Sequence of chain 1.C:
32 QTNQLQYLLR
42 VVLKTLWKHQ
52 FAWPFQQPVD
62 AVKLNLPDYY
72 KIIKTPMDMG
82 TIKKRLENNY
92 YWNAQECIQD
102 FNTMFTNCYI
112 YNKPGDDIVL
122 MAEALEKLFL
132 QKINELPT

Binding-site contacts:
Ligand atom OBN contacts residue ASP61 of chain 1.C at 3.3 Å (salt-bridge).
Ligand atom CBA contacts residue GOL1 of chain 1.M at 4.0 Å.
Ligand atom CAY contacts residue GOL1 of chain 1.M at 3.9 Å.
Ligand atom NAT contacts residue GOL1 of chain 1.M at 3.5 Å (h-bond).
Ligand atom CBG contacts residue GOL1 of chain 1.M at 3.3 Å.
Ligand atom NAT contacts residue LEU67 of chain 1.C at 3.6 Å.
Ligand atom CAK contacts residue LEU67 of chain 1.C at 3.7 Å (hydrophobic).
Ligand atom CBF contacts residue PRO55 of chain 1.C at 3.9 Å (hydrophobic).
Ligand atom CAJ contacts residue LEU65 of chain 1.C at 3.9 Å (hydrophobic).
Ligand atom CBM contacts residue GLN58 of chain 1.C at 3.4 Å.
Ligand atom CAS contacts residue GOL1 of chain 1.M at 4.0 Å.
Ligand atom OBN contacts residue PRO59 of chain 1.C at 3.5 Å (h-bond).
Ligand atom CAK contacts residue GOL1 of chain 1.M at 3.9 Å.
Ligand atom CAE contacts residue ILE119 of chain 1.C at 3.6 Å (hydrophobic).
Ligand atom CBF contacts residue MET122 of chain 1.C at 3.8 Å (hydrophobic).
Ligand atom CAP contacts residue TRP54 of chain 1.C at 3.8 Å (hydrophobic).
Ligand atom CAE contacts residue PRO55 of chain 1.C at 3.7 Å (hydrophobic).
Ligand atom CAS contacts residue LEU67 of chain 1.C at 3.6 Å (hydrophobic).
Ligand atom CAE contacts residue VAL60 of chain 1.C at 3.9 Å (hydrophobic).
Ligand atom NAD contacts residue VAL60 of chain 1.C at 3.6 Å.
Ligand atom CAL contacts residue PHE56 of chain 1.C at 3.8 Å (hydrophobic).
Ligand atom CAZ contacts residue GOL1 of chain 1.M at 3.7 Å.
Ligand atom CAF contacts residue ILE119 of chain 1.C at 4.0 Å (hydrophobic).
Ligand atom OAM contacts residue ASN113 of chain 1.C at 3.3 Å (h-bond).
Ligand atom OBN contacts residue VAL60 of chain 1.C at 3.8 Å.
Ligand atom CAU contacts residue GOL1 of chain 1.M at 3.1 Å.
Ligand atom CAI contacts residue ASN113 of chain 1.C at 3.5 Å.
Ligand atom CAQ contacts residue TRP54 of chain 1.C at 3.7 Å (hydrophobic).
Ligand atom NAV contacts residue ASN113 of chain 1.C at 3.8 Å.
Ligand atom CBF contacts residue ILE119 of chain 1.C at 3.8 Å (hydrophobic).
Ligand atom CBJ contacts residue GOL1 of chain 1.M at 3.6 Å.
Ligand atom CAC contacts residue ILE119 of chain 1.C at 3.7 Å (hydrophobic).
Ligand atom CAN contacts residue LEU65 of chain 1.C at 3.7 Å (hydrophobic).
Ligand atom CAL contacts residue VAL60 of chain 1.C at 3.6 Å (hydrophobic).
Ligand atom NAV contacts residue GOL1 of chain 1.M at 3.4 Å (h-bond).
Ligand atom CBE contacts residue LEU65 of chain 1.C at 3.7 Å (hydrophobic).
Ligand atom CBF contacts residue TRP54 of chain 1.C at 3.9 Å (hydrophobic).
Ligand atom NAD contacts residue ILE119 of chain 1.C at 3.6 Å.
Ligand atom OAM contacts residue ILE119 of chain 1.C at 3.9 Å.
Ligand atom OAG contacts residue LEU65 of chain 1.C at 3.7 Å.

The protein below binds the small molecule below.
Small molecule (SMILES): Cc1cc(F)cc(C)c1Oc1ccc(C(C)(C)O)cc1-c1cn(C)c(=O)c2cc(-c3cnc(C4CCC4)[nH]3)oc12